The protein below binds the small molecule below.
Small molecule (SMILES): O=c1[nH]c(=O)n(COCCO)cc1Cc1ccccc1

Sequence of chain 1.A:
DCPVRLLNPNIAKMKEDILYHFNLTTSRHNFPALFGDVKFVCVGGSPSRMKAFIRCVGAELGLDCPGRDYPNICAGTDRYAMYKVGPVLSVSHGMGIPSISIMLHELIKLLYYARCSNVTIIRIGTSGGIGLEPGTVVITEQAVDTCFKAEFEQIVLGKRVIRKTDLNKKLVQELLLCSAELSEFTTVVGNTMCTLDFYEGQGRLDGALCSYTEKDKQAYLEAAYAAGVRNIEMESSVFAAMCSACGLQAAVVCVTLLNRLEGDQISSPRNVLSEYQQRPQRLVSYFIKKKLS

Binding-site contacts:
Ligand atom CAS contacts residue PHE231 of chain 1.A at 3.6 Å (hydrophobic).
Ligand atom CAS contacts residue ILE265 of chain 1.A at 3.5 Å (hydrophobic).
Ligand atom OAB contacts residue GLN235 of chain 1.A at 3.0 Å (h-bond).
Ligand atom NAN contacts residue ILE265 of chain 1.A at 3.4 Å (h-bond).
Ligand atom CAQ contacts residue GLY161 of chain 1.A at 3.5 Å.
Ligand atom OAA contacts residue GLN235 of chain 1.A at 3.7 Å.
Ligand atom CZ contacts residue ILE299 of chain 1.A at 3.6 Å (hydrophobic).
Ligand atom OAB contacts residue ILE265 of chain 1.A at 3.6 Å.
Ligand atom CZ contacts residue TYR53 of chain 1.B at 3.8 Å (hydrophobic).
Ligand atom OAO contacts residue THR159 of chain 1.A at 3.0 Å (h-bond).
Ligand atom OAB contacts residue GLU266 of chain 1.A at 3.3 Å.
Ligand atom NAN contacts residue PHE231 of chain 1.A at 3.5 Å.
Ligand atom CE2 contacts residue TYR53 of chain 1.B at 3.5 Å (hydrophobic).
Ligand atom CE1 contacts residue ILE299 of chain 1.A at 3.6 Å (hydrophobic).
Ligand atom CAL contacts residue SER160 of chain 1.A at 3.5 Å.
Ligand atom CAM contacts residue THR159 of chain 1.A at 3.6 Å.
Ligand atom CE2 contacts residue PHE231 of chain 1.A at 3.7 Å (hydrophobic).
Ligand atom CAR contacts residue PHE231 of chain 1.A at 3.6 Å (hydrophobic).
Ligand atom OAA contacts residue GLY161 of chain 1.A at 3.3 Å.
Ligand atom CAI contacts residue SER160 of chain 1.A at 3.7 Å.
Ligand atom CE1 contacts residue ASP297 of chain 1.A at 3.5 Å.
Ligand atom OAA contacts residue ARG237 of chain 1.A at 3.1 Å (salt-bridge).
Ligand atom CAJ contacts residue MET128 of chain 1.A at 3.6 Å (hydrophobic).
Ligand atom CAS contacts residue GLN235 of chain 1.A at 3.6 Å.
Ligand atom OAO contacts residue PO41 of chain 1.F at 3.2 Å (h-bond).
Ligand atom CAR contacts residue SER160 of chain 1.A at 3.7 Å.
Ligand atom CAR contacts residue GLY161 of chain 1.A at 3.2 Å.
Ligand atom NAT contacts residue PHE231 of chain 1.A at 3.8 Å.
Ligand atom CAQ contacts residue SER160 of chain 1.A at 3.5 Å.
Ligand atom CAR contacts residue GLN235 of chain 1.A at 3.8 Å.
Ligand atom CD1 contacts residue ARG237 of chain 1.A at 3.2 Å.
Ligand atom OAB contacts residue MET267 of chain 1.A at 3.5 Å.
Ligand atom CE1 contacts residue ARG237 of chain 1.A at 3.4 Å.
Ligand atom OAC contacts residue HIS54 of chain 1.B at 2.6 Å (h-bond).
Ligand atom CD1 contacts residue ILE299 of chain 1.A at 3.8 Å (hydrophobic).
Ligand atom NAN contacts residue GLY161 of chain 1.A at 3.7 Å.
Ligand atom CAJ contacts residue HIS54 of chain 1.B at 3.4 Å.
Ligand atom CAI contacts residue THR159 of chain 1.A at 3.6 Å.
Ligand atom NAN contacts residue GLN235 of chain 1.A at 2.9 Å (h-bond).
Ligand atom CD2 contacts residue PHE231 of chain 1.A at 3.8 Å (hydrophobic).

Sequence of chain 1.B:
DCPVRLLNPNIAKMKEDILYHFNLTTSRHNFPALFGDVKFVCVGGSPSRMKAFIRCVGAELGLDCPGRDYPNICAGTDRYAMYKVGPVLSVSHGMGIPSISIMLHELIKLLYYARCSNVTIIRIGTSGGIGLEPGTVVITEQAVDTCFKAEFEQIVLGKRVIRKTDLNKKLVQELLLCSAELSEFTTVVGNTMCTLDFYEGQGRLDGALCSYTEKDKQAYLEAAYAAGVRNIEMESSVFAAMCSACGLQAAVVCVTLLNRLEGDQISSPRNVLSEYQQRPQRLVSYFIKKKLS